Sequence of chain 1.C:
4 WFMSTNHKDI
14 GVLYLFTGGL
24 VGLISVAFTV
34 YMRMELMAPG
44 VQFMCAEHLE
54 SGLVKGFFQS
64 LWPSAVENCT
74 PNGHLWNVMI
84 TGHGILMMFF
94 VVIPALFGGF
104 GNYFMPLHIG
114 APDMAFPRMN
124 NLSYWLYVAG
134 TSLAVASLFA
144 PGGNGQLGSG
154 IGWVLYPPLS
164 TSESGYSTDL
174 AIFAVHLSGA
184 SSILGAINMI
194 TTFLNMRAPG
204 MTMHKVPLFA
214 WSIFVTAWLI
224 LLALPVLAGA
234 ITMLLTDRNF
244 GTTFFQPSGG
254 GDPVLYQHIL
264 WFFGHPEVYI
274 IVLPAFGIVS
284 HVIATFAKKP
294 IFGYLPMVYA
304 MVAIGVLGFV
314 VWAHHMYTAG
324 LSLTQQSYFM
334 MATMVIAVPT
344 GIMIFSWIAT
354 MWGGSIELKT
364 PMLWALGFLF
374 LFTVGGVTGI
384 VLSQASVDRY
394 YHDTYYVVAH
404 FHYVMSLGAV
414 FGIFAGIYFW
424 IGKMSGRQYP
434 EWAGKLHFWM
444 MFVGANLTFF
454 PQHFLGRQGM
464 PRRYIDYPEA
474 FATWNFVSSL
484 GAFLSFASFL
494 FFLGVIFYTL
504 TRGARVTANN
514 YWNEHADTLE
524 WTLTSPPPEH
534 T

A small-molecule ligand and the protein it binds are described below.
Small molecule (SMILES): CCCCCCCCCCO[C@@H]1O[C@H](CO)[C@@H](O[C@H]2O[C@H](CO)[C@@H](O)[C@H](O)[C@H]2O)[C@H](O)[C@H]1O

Binding-site contacts:
Ligand atom C2 contacts residue MET427 of chain 1.C at 4.0 Å (hydrophobic).
Ligand atom O7 contacts residue PRO529 of chain 1.C at 4.1 Å.
Ligand atom C57 contacts residue SER428 of chain 1.C at 4.4 Å.
Ligand atom C6 contacts residue SER428 of chain 1.C at 3.8 Å.
Ligand atom O49 contacts residue VAL15 of chain 1.C at 4.1 Å.
Ligand atom O16 contacts residue SER428 of chain 1.C at 4.1 Å.
Ligand atom O5 contacts residue SER428 of chain 1.C at 4.0 Å.
Ligand atom C1 contacts residue MET427 of chain 1.C at 3.8 Å (hydrophobic).
Ligand atom C4 contacts residue PRO529 of chain 1.C at 4.5 Å (hydrophobic).
Ligand atom O16 contacts residue MET427 of chain 1.C at 4.2 Å.
Ligand atom O16 contacts residue LEU503 of chain 1.C at 4.4 Å.
Ligand atom C6 contacts residue MET427 of chain 1.C at 3.5 Å (hydrophobic).
Ligand atom C2 contacts residue PRO529 of chain 1.C at 4.4 Å (hydrophobic).
Ligand atom O49 contacts residue MET427 of chain 1.C at 3.2 Å (h-bond).
Ligand atom C4 contacts residue SER428 of chain 1.C at 4.0 Å.